Sequence of chain 1.B:
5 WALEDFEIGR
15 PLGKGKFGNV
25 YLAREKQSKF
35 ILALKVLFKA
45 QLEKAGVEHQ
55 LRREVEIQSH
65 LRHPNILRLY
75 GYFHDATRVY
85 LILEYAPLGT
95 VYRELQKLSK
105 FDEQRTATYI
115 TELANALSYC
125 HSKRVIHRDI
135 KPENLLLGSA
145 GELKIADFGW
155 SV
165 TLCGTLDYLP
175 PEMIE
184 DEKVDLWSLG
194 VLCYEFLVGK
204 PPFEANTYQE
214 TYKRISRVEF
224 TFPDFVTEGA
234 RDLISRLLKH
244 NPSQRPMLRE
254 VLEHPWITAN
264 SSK

Binding-site contacts:
Ligand atom C10 contacts residue PRO91 of chain 1.B at 3.2 Å (hydrophobic).
Ligand atom C9 contacts residue GLY93 of chain 1.B at 3.8 Å.
Ligand atom O26 contacts residue PHE152 of chain 1.B at 3.6 Å.
Ligand atom C10 contacts residue ALA90 of chain 1.B at 3.8 Å (hydrophobic).
Ligand atom C22 contacts residue PRO91 of chain 1.B at 3.3 Å (hydrophobic).
Ligand atom O26 contacts residue LYS39 of chain 1.B at 3.4 Å.
Ligand atom C3 contacts residue ALA90 of chain 1.B at 3.7 Å (hydrophobic).
Ligand atom C13 contacts residue GLU88 of chain 1.B at 3.7 Å.
Ligand atom N2 contacts residue ALA90 of chain 1.B at 3.4 Å (h-bond).
Ligand atom C35 contacts residue GLU137 of chain 1.B at 3.1 Å.
Ligand atom O34 contacts residue SO41 of chain 1.F at 3.8 Å.
Ligand atom C13 contacts residue ALA37 of chain 1.B at 3.8 Å (hydrophobic).
Ligand atom C10 contacts residue TYR89 of chain 1.B at 3.8 Å (hydrophobic).
Ligand atom N4 contacts residue GLU88 of chain 1.B at 3.6 Å.
Ligand atom C24 contacts residue GLY93 of chain 1.B at 3.9 Å.
Ligand atom C7 contacts residue ALA90 of chain 1.B at 3.7 Å (hydrophobic).
Ligand atom N5 contacts residue ALA90 of chain 1.B at 3.0 Å (h-bond).
Ligand atom C16 contacts residue LEU71 of chain 1.B at 3.7 Å (hydrophobic).
Ligand atom C20 contacts residue LYS39 of chain 1.B at 3.8 Å.
Ligand atom N4 contacts residue TYR89 of chain 1.B at 3.4 Å.
Ligand atom C9 contacts residue ALA90 of chain 1.B at 2.9 Å (hydrophobic).
Ligand atom C6 contacts residue ALA90 of chain 1.B at 3.8 Å (hydrophobic).
Ligand atom O34 contacts residue LYS39 of chain 1.B at 2.5 Å (salt-bridge).
Ligand atom C31 contacts residue THR94 of chain 1.B at 3.8 Å.
Ligand atom C35 contacts residue THR94 of chain 1.B at 3.9 Å.
Ligand atom N2 contacts residue ALA37 of chain 1.B at 3.6 Å.
Ligand atom C13 contacts residue LEU140 of chain 1.B at 3.9 Å (hydrophobic).
Ligand atom C36 contacts residue SO41 of chain 1.F at 3.0 Å.
Ligand atom C10 contacts residue GLY93 of chain 1.B at 3.6 Å.
Ligand atom N2 contacts residue GLU88 of chain 1.B at 2.8 Å (salt-bridge).
Ligand atom O26 contacts residue LEU87 of chain 1.B at 3.7 Å.
Ligand atom C21 contacts residue LEU92 of chain 1.B at 3.6 Å (hydrophobic).
Ligand atom C33 contacts residue ALA150 of chain 1.B at 3.7 Å (hydrophobic).
Ligand atom C14 contacts residue LEU140 of chain 1.B at 3.8 Å (hydrophobic).
Ligand atom C36 contacts residue LYS39 of chain 1.B at 3.1 Å.
Ligand atom C21 contacts residue PRO91 of chain 1.B at 3.6 Å (hydrophobic).
Ligand atom C31 contacts residue GLU137 of chain 1.B at 3.8 Å.
Ligand atom C9 contacts residue TYR89 of chain 1.B at 3.8 Å (hydrophobic).
Ligand atom N4 contacts residue ALA90 of chain 1.B at 2.8 Å (h-bond).
Ligand atom N2 contacts residue TYR89 of chain 1.B at 3.5 Å.

A small-molecule ligand and the protein it binds are described below.
Small molecule (SMILES): CO[C@@H](C(=O)N1Cc2[nH]nc(NC(=O)c3ccc(N4CCN(C)CC4)cc3)c2C1)c1ccccc1